A protein and the small-molecule ligand that binds it are described below.
Small molecule (SMILES): NC(=O)C[C@H](N)C(=O)O

Sequence of chain 1.A:
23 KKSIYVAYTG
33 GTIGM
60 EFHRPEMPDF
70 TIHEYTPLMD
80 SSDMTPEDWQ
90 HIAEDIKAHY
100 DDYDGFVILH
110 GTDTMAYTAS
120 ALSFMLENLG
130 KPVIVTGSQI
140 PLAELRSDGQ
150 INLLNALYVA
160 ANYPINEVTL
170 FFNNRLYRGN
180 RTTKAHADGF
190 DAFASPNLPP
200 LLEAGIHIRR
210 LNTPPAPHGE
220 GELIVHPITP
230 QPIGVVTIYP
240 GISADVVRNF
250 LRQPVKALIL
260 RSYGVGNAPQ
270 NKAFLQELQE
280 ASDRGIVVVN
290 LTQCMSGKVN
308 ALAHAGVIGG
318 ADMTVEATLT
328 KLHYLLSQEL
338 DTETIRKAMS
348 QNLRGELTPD

Sequence of chain 1.C:
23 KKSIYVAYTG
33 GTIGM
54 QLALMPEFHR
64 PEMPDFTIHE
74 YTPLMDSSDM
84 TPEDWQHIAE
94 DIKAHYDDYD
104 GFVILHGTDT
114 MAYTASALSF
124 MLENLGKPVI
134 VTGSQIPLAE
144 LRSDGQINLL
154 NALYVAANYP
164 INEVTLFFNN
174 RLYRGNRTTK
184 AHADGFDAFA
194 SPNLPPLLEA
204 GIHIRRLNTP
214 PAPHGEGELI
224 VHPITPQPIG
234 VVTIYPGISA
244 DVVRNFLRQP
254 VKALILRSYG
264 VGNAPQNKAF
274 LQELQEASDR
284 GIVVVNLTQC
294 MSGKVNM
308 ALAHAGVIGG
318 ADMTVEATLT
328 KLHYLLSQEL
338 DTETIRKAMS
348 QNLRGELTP

Binding-site contacts:
Ligand atom OD1 contacts residue EDO1 of chain 1.M at 4.3 Å.
Ligand atom OD1 contacts residue THR321 of chain 1.C at 3.5 Å.
Ligand atom C contacts residue ARG260 of chain 1.C at 3.5 Å.
Ligand atom CG contacts residue THR182 of chain 1.C at 4.1 Å.
Ligand atom N contacts residue EDO1 of chain 1.Z at 3.0 Å (h-bond).
Ligand atom ND2 contacts residue VAL322 of chain 1.C at 4.3 Å.
Ligand atom OXT contacts residue EDO1 of chain 1.M at 2.8 Å (h-bond).
Ligand atom OD1 contacts residue GLU323 of chain 1.C at 3.5 Å (salt-bridge).
Ligand atom O contacts residue ARG260 of chain 1.C at 2.7 Å (salt-bridge).
Ligand atom CG contacts residue EDO1 of chain 1.M at 4.0 Å.
Ligand atom OXT contacts residue ARG260 of chain 1.C at 3.5 Å (salt-bridge).
Ligand atom O contacts residue GLN292 of chain 1.C at 3.4 Å (h-bond).
Ligand atom CG contacts residue GLU323 of chain 1.C at 3.4 Å.
Ligand atom N contacts residue GLN292 of chain 1.C at 4.0 Å.
Ligand atom OD1 contacts residue EDO1 of chain 1.Z at 3.8 Å.
Ligand atom CG contacts residue THR321 of chain 1.C at 4.1 Å.
Ligand atom OXT contacts residue ARG260 of chain 1.A at 3.5 Å (salt-bridge).
Ligand atom CB contacts residue EDO1 of chain 1.Z at 3.4 Å.
Ligand atom O contacts residue THR291 of chain 1.C at 3.6 Å.
Ligand atom CA contacts residue CYS293 of chain 1.C at 3.5 Å (hydrophobic).
Ligand atom CB contacts residue MET294 of chain 1.C at 4.3 Å (hydrophobic).
Ligand atom C contacts residue VAL322 of chain 1.C at 4.0 Å (hydrophobic).
Ligand atom CA contacts residue EDO1 of chain 1.Z at 3.7 Å.
Ligand atom OD1 contacts residue VAL322 of chain 1.C at 2.8 Å (h-bond).
Ligand atom C contacts residue GLN292 of chain 1.C at 3.6 Å.
Ligand atom CA contacts residue GLN292 of chain 1.C at 3.6 Å.
Ligand atom CG contacts residue VAL322 of chain 1.C at 3.9 Å (hydrophobic).
Ligand atom O contacts residue VAL322 of chain 1.C at 3.6 Å.
Ligand atom C contacts residue EDO1 of chain 1.M at 3.5 Å.
Ligand atom CG contacts residue EDO1 of chain 1.Z at 3.8 Å.
Ligand atom O contacts residue EDO1 of chain 1.M at 3.7 Å.
Ligand atom OXT contacts residue VAL322 of chain 1.C at 4.2 Å.
Ligand atom ND2 contacts residue THR321 of chain 1.C at 3.9 Å.
Ligand atom ND2 contacts residue EDO1 of chain 1.M at 3.9 Å.
Ligand atom N contacts residue THR291 of chain 1.C at 3.0 Å (h-bond).
Ligand atom ND2 contacts residue GLU323 of chain 1.C at 2.6 Å (salt-bridge).
Ligand atom CA contacts residue THR291 of chain 1.C at 4.1 Å.
Ligand atom CA contacts residue MET294 of chain 1.C at 4.4 Å (hydrophobic).
Ligand atom N contacts residue CYS293 of chain 1.C at 3.0 Å (h-bond).
Ligand atom ND2 contacts residue THR182 of chain 1.C at 2.9 Å (h-bond).